Binding-site contacts:
Ligand atom C3 contacts residue LYS22 of chain 1.C at 4.2 Å.
Ligand atom C6 contacts residue PHE19 of chain 1.C at 4.4 Å (hydrophobic).
Ligand atom O4 contacts residue THR36 of chain 1.C at 4.2 Å.
Ligand atom C5 contacts residue PHE19 of chain 1.C at 4.2 Å (hydrophobic).
Ligand atom C1 contacts residue PHE19 of chain 1.C at 3.7 Å (hydrophobic).
Ligand atom C6 contacts residue THR36 of chain 1.C at 3.8 Å.
Ligand atom C3 contacts residue PHE19 of chain 1.C at 4.3 Å (hydrophobic).
Ligand atom O4 contacts residue LYS22 of chain 1.C at 3.4 Å.
Ligand atom O3 contacts residue LYS22 of chain 1.C at 3.3 Å.
Ligand atom C4 contacts residue LYS22 of chain 1.C at 3.9 Å.
Ligand atom C1 contacts residue PHE19 of chain 1.C at 4.3 Å (hydrophobic).
Ligand atom C2 contacts residue PHE19 of chain 1.C at 3.6 Å (hydrophobic).

Sequence of chain 1.C:
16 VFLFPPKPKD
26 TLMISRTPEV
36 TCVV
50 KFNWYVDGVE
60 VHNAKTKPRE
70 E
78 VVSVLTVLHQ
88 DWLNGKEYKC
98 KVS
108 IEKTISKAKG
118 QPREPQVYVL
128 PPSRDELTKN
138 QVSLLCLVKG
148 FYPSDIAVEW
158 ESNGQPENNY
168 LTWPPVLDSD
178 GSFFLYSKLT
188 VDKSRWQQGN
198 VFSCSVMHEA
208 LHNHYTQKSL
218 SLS

This small molecule binds to this protein.
Small molecule (SMILES): CC(=O)N[C@H]1[C@H](O[C@@H]2CO[C@H](CO)[C@@H](O)[C@@H]2O)O[C@H](CO)[C@@H](O)[C@@H]1O